Sequence of chain 1.A:
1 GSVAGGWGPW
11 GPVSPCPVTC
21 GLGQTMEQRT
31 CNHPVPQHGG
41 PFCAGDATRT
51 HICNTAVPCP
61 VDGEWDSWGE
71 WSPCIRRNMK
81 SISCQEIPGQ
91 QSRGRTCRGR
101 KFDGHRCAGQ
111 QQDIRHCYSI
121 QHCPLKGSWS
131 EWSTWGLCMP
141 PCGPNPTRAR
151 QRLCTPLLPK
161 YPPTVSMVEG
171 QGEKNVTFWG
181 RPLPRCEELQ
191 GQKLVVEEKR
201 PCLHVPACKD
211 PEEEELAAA

A protein and the small-molecule ligand that binds it are described below.
Small molecule (SMILES): CC(=O)N[C@@H]1[C@@H](O)[C@H](O)[C@@H](CO)O[C@H]1O

Binding-site contacts:
Ligand atom C2 contacts residue ASN175 of chain 1.A at 2.5 Å.
Ligand atom C7 contacts residue ASN175 of chain 1.A at 3.2 Å.
Ligand atom C4 contacts residue ASN175 of chain 1.A at 4.2 Å.
Ligand atom C1 contacts residue ASN175 of chain 1.A at 1.4 Å.
Ligand atom N2 contacts residue ASN175 of chain 1.A at 2.9 Å (h-bond).
Ligand atom O7 contacts residue ASN175 of chain 1.A at 3.1 Å (h-bond).
Ligand atom C3 contacts residue ASN175 of chain 1.A at 3.8 Å.
Ligand atom C5 contacts residue ASN175 of chain 1.A at 3.6 Å.
Ligand atom O5 contacts residue ASN175 of chain 1.A at 2.4 Å (h-bond).
Ligand atom C8 contacts residue ASN175 of chain 1.A at 4.4 Å.